Sequence of chain 1.M:
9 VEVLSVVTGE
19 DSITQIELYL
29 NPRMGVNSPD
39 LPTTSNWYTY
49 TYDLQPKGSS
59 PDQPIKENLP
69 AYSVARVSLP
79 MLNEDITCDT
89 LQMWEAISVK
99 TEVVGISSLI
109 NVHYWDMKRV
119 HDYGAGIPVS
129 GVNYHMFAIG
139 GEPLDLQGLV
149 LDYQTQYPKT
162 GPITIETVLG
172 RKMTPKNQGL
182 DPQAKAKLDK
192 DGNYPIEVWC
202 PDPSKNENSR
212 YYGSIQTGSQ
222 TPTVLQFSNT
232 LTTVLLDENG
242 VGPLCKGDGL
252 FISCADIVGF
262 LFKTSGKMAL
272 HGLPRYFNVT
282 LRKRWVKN

The protein below binds the small molecule below.
Small molecule (SMILES): CC(=O)N[C@H]1[C@H]([C@H](O)[C@H](O)CO)O[C@@](O[C@@H]2[C@@H](O)[C@H](O)O[C@H](CO)[C@@H]2O)(C(=O)O)C[C@@H]1O

Binding-site contacts:
Ligand atom C9 contacts residue LYS268 of chain 1.M at 4.3 Å.
Ligand atom C6 contacts residue ASP51 of chain 1.M at 3.6 Å.
Ligand atom C11 contacts residue TYR50 of chain 1.M at 3.6 Å (hydrophobic).
Ligand atom O1B contacts residue ASP114 of chain 1.M at 4.3 Å.
Ligand atom O1B contacts residue SER266 of chain 1.M at 2.6 Å (h-bond).
Ligand atom O1A contacts residue LYS268 of chain 1.M at 3.2 Å.
Ligand atom O4 contacts residue TRP45 of chain 1.M at 3.5 Å.
Ligand atom C11 contacts residue LYS264 of chain 1.M at 4.0 Å.
Ligand atom N5 contacts residue ASP51 of chain 1.M at 2.7 Å (salt-bridge).
Ligand atom O1B contacts residue LYS264 of chain 1.M at 4.4 Å.
Ligand atom N5 contacts residue LYS264 of chain 1.M at 3.6 Å.
Ligand atom C10 contacts residue LYS264 of chain 1.M at 4.0 Å.
Ligand atom C1 contacts residue LYS268 of chain 1.M at 3.9 Å.
Ligand atom C10 contacts residue TRP45 of chain 1.M at 3.8 Å (hydrophobic).
Ligand atom C5 contacts residue ASP51 of chain 1.M at 3.5 Å.
Ligand atom C11 contacts residue TRP45 of chain 1.M at 4.1 Å (hydrophobic).
Ligand atom O9 contacts residue LYS268 of chain 1.M at 3.3 Å (salt-bridge).
Ligand atom O1B contacts residue LYS268 of chain 1.M at 4.0 Å.
Ligand atom C3 contacts residue ASP114 of chain 1.M at 3.9 Å.
Ligand atom C11 contacts residue ASP51 of chain 1.M at 3.7 Å.
Ligand atom C4 contacts residue LYS264 of chain 1.M at 3.6 Å.
Ligand atom C7 contacts residue ASP51 of chain 1.M at 4.4 Å.
Ligand atom O1A contacts residue SER266 of chain 1.M at 3.6 Å (h-bond).
Ligand atom C5 contacts residue LYS264 of chain 1.M at 4.2 Å.
Ligand atom C4 contacts residue ASP51 of chain 1.M at 3.8 Å.
Ligand atom C8 contacts residue LYS268 of chain 1.M at 4.2 Å.
Ligand atom C10 contacts residue ASP51 of chain 1.M at 3.6 Å.
Ligand atom C1 contacts residue SER266 of chain 1.M at 3.5 Å.
Ligand atom O4 contacts residue LYS264 of chain 1.M at 3.0 Å (salt-bridge).
Ligand atom O10 contacts residue TRP45 of chain 1.M at 3.3 Å (h-bond).